Sequence of chain 1.E:
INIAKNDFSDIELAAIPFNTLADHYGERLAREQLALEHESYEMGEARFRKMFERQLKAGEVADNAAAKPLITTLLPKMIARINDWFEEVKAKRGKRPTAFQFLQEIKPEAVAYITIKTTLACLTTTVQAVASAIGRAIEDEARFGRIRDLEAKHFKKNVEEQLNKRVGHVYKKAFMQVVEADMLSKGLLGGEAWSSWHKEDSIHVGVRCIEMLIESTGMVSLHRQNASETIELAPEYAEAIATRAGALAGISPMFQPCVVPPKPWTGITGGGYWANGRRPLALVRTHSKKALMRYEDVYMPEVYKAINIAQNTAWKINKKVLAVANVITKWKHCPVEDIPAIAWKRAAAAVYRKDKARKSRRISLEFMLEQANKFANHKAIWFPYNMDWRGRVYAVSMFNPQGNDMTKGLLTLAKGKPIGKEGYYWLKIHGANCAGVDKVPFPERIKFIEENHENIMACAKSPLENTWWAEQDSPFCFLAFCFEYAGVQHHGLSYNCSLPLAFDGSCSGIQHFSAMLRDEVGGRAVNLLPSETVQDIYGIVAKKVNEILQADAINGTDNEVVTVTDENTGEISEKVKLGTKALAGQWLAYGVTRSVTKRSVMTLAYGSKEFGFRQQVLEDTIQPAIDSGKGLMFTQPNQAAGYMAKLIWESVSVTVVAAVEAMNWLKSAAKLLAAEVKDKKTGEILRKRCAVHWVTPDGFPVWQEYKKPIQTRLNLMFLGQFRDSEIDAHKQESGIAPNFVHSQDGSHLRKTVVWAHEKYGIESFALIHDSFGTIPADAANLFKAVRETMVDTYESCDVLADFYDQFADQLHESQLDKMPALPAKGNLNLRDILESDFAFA

Binding-site contacts:
Ligand atom C3' contacts residue GLU643 of chain 1.E at 4.5 Å.
Ligand atom OP1 contacts residue GLU643 of chain 1.E at 2.9 Å (salt-bridge).
Ligand atom OP1 contacts residue GLU775 of chain 1.E at 2.9 Å (salt-bridge).
Ligand atom N3 contacts residue PHE644 of chain 1.E at 4.4 Å.
Ligand atom O5' contacts residue LYS704 of chain 1.E at 4.1 Å.
Ligand atom P contacts residue LYS704 of chain 1.E at 4.1 Å.
Ligand atom O2 contacts residue PHE644 of chain 1.E at 3.7 Å.
Ligand atom OP1 contacts residue LYS704 of chain 1.E at 3.8 Å.
Ligand atom OP2 contacts residue GLU643 of chain 1.E at 4.5 Å.
Ligand atom O3' contacts residue GLU643 of chain 1.E at 3.2 Å (salt-bridge).
Ligand atom O3' contacts residue LYS679 of chain 1.E at 4.0 Å.
Ligand atom O3' contacts residue GLU775 of chain 1.E at 3.6 Å.
Ligand atom C2 contacts residue ARG647 of chain 1.E at 4.4 Å.
Ligand atom OP2 contacts residue LYS704 of chain 1.E at 3.6 Å.
Ligand atom OP1 contacts residue TRP682 of chain 1.E at 4.0 Å.
Ligand atom C3' contacts residue GLU775 of chain 1.E at 4.4 Å.
Ligand atom N1 contacts residue ARG647 of chain 1.E at 4.4 Å.
Ligand atom C4' contacts residue LYS679 of chain 1.E at 3.8 Å.
Ligand atom P contacts residue GLU775 of chain 1.E at 3.8 Å.
Ligand atom O4' contacts residue GLU643 of chain 1.E at 3.9 Å.
Ligand atom P contacts residue GLU643 of chain 1.E at 3.6 Å.
Ligand atom OP1 contacts residue ALA771 of chain 1.E at 4.3 Å.
Ligand atom C4' contacts residue GLU643 of chain 1.E at 4.1 Å.
Ligand atom C1' contacts residue GLU643 of chain 1.E at 4.4 Å.

This small molecule binds to this protein.
Small molecule (SMILES): Cc1cn([C@H]2C[C@H](O[P](=O)(O)OC[C@H]3O[C@@H](n4ccc(N)nc4=O)C[C@@H]3O[P](=O)(O)OC[C@H]3O[C@@H](n4cnc5c(=O)nc(N)[nH]c54)C[C@@H]3O[P](=O)(O)OC[C@H]3O[C@@H](n4cnc5c(N)ncnc54)C[C@@H]3O[P](=O)(O)OC[C@H]3O[C@@H](n4cc(C)c(=O)[nH]c4=O)C[C@@H]3O[P](=O)(O)OC[C@H]3O[C@@H](n4cc(C)c(=O)[nH]c4=O)C[C@@H]3O[P](=O)(O)OC[C@H]3O[C@@H](n4ccc(N)nc4=O)C[C@@H]3O[P](=O)(O)OC[C@H]3O[C@@H](n4ccc(N)nc4=O)C[C@@H]3O)[C@@H](COP(=O)=O)O2)c(=O)[nH]c1=O